Sequence of chain 1.B:
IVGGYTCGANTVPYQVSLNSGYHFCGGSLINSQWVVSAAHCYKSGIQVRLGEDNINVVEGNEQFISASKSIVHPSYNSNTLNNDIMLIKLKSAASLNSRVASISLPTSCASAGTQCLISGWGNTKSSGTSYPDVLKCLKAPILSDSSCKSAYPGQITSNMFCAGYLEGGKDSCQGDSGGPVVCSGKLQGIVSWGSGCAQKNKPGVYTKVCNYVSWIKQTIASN

Binding-site contacts:
Ligand atom O contacts residue SER218 of chain 1.B at 3.1 Å (h-bond).
Ligand atom N contacts residue SER215 of chain 1.B at 3.2 Å (h-bond).
Ligand atom CE contacts residue SER195 of chain 1.B at 3.4 Å.
Ligand atom CA contacts residue SER200 of chain 1.B at 3.0 Å.
Ligand atom O contacts residue TRP216 of chain 1.B at 3.6 Å.
Ligand atom NZ contacts residue SER195 of chain 1.B at 3.0 Å (h-bond).
Ligand atom C contacts residue SER218 of chain 1.B at 3.4 Å.
Ligand atom N contacts residue SER200 of chain 1.B at 3.0 Å (h-bond).
Ligand atom OG contacts residue GLY219 of chain 1.B at 2.8 Å (h-bond).
Ligand atom CA contacts residue GLN197 of chain 1.B at 3.5 Å.
Ligand atom C contacts residue SER200 of chain 1.B at 2.6 Å.
Ligand atom O contacts residue PHE47 of chain 1.B at 3.2 Å.
Ligand atom N contacts residue GLY198 of chain 1.B at 3.6 Å (h-bond).
Ligand atom CB contacts residue CYS196 of chain 1.B at 3.6 Å (hydrophobic).
Ligand atom N contacts residue PHE47 of chain 1.B at 3.0 Å (h-bond).
Ligand atom O contacts residue GLN178 of chain 1.B at 3.3 Å (h-bond).
Ligand atom CB contacts residue THR152 of chain 1.B at 3.4 Å.
Ligand atom O contacts residue GLY217 of chain 1.B at 3.3 Å (h-bond).
Ligand atom CD1 contacts residue TYR154 of chain 1.B at 3.5 Å (hydrophobic).
Ligand atom O contacts residue GLN197 of chain 1.B at 3.4 Å.
Ligand atom CD contacts residue SER195 of chain 1.B at 3.6 Å.
Ligand atom O contacts residue ASP199 of chain 1.B at 3.5 Å (salt-bridge).
Ligand atom N contacts residue SER200 of chain 1.B at 2.9 Å (h-bond).
Ligand atom NZ contacts residue GLY227 of chain 1.B at 3.6 Å.
Ligand atom CA contacts residue SER215 of chain 1.B at 3.5 Å.
Ligand atom O contacts residue GLN197 of chain 1.B at 3.2 Å (h-bond).
Ligand atom CB contacts residue HIS63 of chain 1.B at 3.5 Å.
Ligand atom N contacts residue GLY217 of chain 1.B at 3.5 Å (h-bond).
Ligand atom CB contacts residue GLY219 of chain 1.B at 3.3 Å.
Ligand atom O contacts residue SER200 of chain 1.B at 2.8 Å (h-bond).
Ligand atom ND2 contacts residue THR152 of chain 1.B at 3.1 Å (h-bond).
Ligand atom ND2 contacts residue TYR154 of chain 1.B at 3.1 Å (h-bond).
Ligand atom ND2 contacts residue GLY151 of chain 1.B at 3.3 Å (h-bond).
Ligand atom CB contacts residue SER200 of chain 1.B at 3.2 Å.
Ligand atom NZ contacts residue ASP194 of chain 1.B at 3.3 Å (salt-bridge).
Ligand atom O contacts residue GLY198 of chain 1.B at 2.8 Å (h-bond).
Ligand atom O contacts residue GLN197 of chain 1.B at 3.5 Å.
Ligand atom O contacts residue GLN197 of chain 1.B at 3.5 Å.
Ligand atom N contacts residue TYR45 of chain 1.B at 3.2 Å (h-bond).
Ligand atom CG1 contacts residue PHE47 of chain 1.B at 3.5 Å (hydrophobic).

The protein below binds the small molecule below.
Small molecule (SMILES): CC[C@H](C)[C@@H]1NC(=O)[C@@H]2CSSC[C@@H]3NC(=O)[C@H](C(C)C)NC(=O)CNC(=O)CNC(=O)[C@H](CC(=O)O)NC(=O)[C@H](CO)NC(=O)CNC(=O)[C@H](CO)NC(=O)CNC(=O)[C@@H]4CSSC[C@H](NC(=O)[C@H](CC(=O)O)NC(=O)[C@H](CO)NC(=O)[C@H](CC(=O)O)NC(=O)[C@H](CCCN=C(N)N)NC(=O)[C@H](CCCN=C(N)N)NC(=O)[C@H](CSSC[C@H](NC1=O)C(=O)N[C@@H](CCCN=C(N)N)C(=O)NCC(=O)N[C@@H](CC(N)=O)C(=O)NCC(=O)N[C@@H](Cc1ccc(O)cc1)C(=O)N4)NC(=O)[C@H](CCCCN)NC(=O)[C@H](CCCCN)NC(=O)[C@H](CC(C)C)NC(=O)[C@H]([C@@H](C)CC)NC(=O)[C@H](CCCCN)NC(=O)[C@@H]1CCCN1C3=O)C(=O)N1CCC[C@H]1C(=O)NCC(=O)N[C@@H](C)C(=O)N2